This protein binds this small molecule.
Small molecule (SMILES): [H]/N=C(\OCc1cc[n+](Cc2ccccc2)cc1)C(Cl)(Cl)Cl

Binding-site contacts:
Ligand atom CLC contacts residue PRO285 of chain 7.A at 3.8 Å.
Ligand atom CLB contacts residue SBG198 of chain 7.A at 4.1 Å.
Ligand atom CAU contacts residue PRO285 of chain 7.A at 4.2 Å (hydrophobic).
Ligand atom CLB contacts residue GLY117 of chain 7.A at 3.6 Å.
Ligand atom CLB contacts residue GLY116 of chain 7.A at 3.7 Å.
Ligand atom CAG contacts residue TRP82 of chain 7.A at 3.9 Å (hydrophobic).
Ligand atom CAN contacts residue TYR332 of chain 7.A at 4.2 Å (hydrophobic).
Ligand atom CLD contacts residue GLY116 of chain 7.A at 4.0 Å.
Ligand atom NAA contacts residue LEU286 of chain 7.A at 4.2 Å.
Ligand atom CLD contacts residue THR120 of chain 7.A at 4.2 Å.
Ligand atom NAA contacts residue PHE329 of chain 7.A at 3.0 Å.
Ligand atom CAO contacts residue TRP82 of chain 7.A at 3.5 Å (hydrophobic).
Ligand atom CAG contacts residue ALA328 of chain 7.A at 3.9 Å (hydrophobic).
Ligand atom CAG contacts residue TRP430 of chain 7.A at 3.6 Å (hydrophobic).
Ligand atom CAE contacts residue TYR440 of chain 7.A at 3.6 Å (hydrophobic).
Ligand atom CAJ contacts residue PHE329 of chain 7.A at 3.7 Å (hydrophobic).
Ligand atom CAS contacts residue TRP82 of chain 7.A at 3.5 Å (hydrophobic).
Ligand atom CAG contacts residue MET437 of chain 7.A at 3.8 Å (hydrophobic).
Ligand atom OAP contacts residue PRO285 of chain 7.A at 3.5 Å (h-bond).
Ligand atom CAI contacts residue TRP82 of chain 7.A at 3.6 Å (hydrophobic).
Ligand atom CAJ contacts residue TYR332 of chain 7.A at 4.1 Å (hydrophobic).
Ligand atom NAA contacts residue PRO285 of chain 7.A at 2.8 Å (h-bond).
Ligand atom CAE contacts residue ALA328 of chain 7.A at 3.6 Å (hydrophobic).
Ligand atom CAM contacts residue TYR332 of chain 7.A at 4.2 Å (hydrophobic).
Ligand atom CAQ contacts residue PRO285 of chain 7.A at 3.2 Å (hydrophobic).
Ligand atom CAF contacts residue TRP82 of chain 7.A at 4.0 Å (hydrophobic).
Ligand atom CAE contacts residue MET437 of chain 7.A at 3.5 Å (hydrophobic).
Ligand atom CAE contacts residue TRP82 of chain 7.A at 4.1 Å (hydrophobic).
Ligand atom CAE contacts residue HIS438 of chain 7.A at 3.5 Å.
Ligand atom CAR contacts residue TYR332 of chain 7.A at 4.2 Å (hydrophobic).
Ligand atom CLC contacts residue LEU286 of chain 7.A at 3.8 Å.
Ligand atom CLC contacts residue SER287 of chain 7.A at 3.2 Å.
Ligand atom CAF contacts residue HIS438 of chain 7.A at 3.1 Å.
Ligand atom CAN contacts residue PRO285 of chain 7.A at 3.5 Å (hydrophobic).
Ligand atom CAH contacts residue TRP82 of chain 7.A at 3.7 Å (hydrophobic).
Ligand atom CAI contacts residue TYR332 of chain 7.A at 4.1 Å (hydrophobic).
Ligand atom CAF contacts residue TYR440 of chain 7.A at 4.1 Å (hydrophobic).
Ligand atom CAM contacts residue ASP70 of chain 7.A at 4.0 Å.
Ligand atom CAI contacts residue TRP430 of chain 7.A at 4.0 Å (hydrophobic).
Ligand atom CAK contacts residue ASP70 of chain 7.A at 4.2 Å.

Sequence of chain 7.A:
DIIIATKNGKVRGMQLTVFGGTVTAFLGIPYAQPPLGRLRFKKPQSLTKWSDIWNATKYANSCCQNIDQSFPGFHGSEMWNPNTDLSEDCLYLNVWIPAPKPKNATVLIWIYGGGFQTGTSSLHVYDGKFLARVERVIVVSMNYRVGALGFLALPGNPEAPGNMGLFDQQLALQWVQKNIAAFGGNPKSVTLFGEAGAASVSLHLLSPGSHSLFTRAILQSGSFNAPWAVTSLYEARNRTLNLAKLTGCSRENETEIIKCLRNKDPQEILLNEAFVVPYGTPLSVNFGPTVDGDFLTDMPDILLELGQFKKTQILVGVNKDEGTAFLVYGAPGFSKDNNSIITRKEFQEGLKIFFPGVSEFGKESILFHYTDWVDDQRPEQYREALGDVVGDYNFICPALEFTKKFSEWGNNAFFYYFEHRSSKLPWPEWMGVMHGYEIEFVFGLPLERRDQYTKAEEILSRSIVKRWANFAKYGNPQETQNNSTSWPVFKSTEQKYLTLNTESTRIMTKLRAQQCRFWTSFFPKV